Binding-site contacts:
Ligand atom CE3 contacts residue PHE227 of chain 1.D at 3.8 Å (hydrophobic).
Ligand atom CZ3 contacts residue ARG233 of chain 1.C at 4.0 Å.
Ligand atom CH2 contacts residue TYR237 of chain 1.C at 3.1 Å (hydrophobic).
Ligand atom N contacts residue PHE271 of chain 1.D at 4.1 Å.
Ligand atom CZ3 contacts residue TYR237 of chain 1.C at 3.6 Å (hydrophobic).
Ligand atom CD1 contacts residue PHE271 of chain 1.D at 3.4 Å (hydrophobic).
Ligand atom O contacts residue SER69 of chain 1.C at 2.9 Å (h-bond).
Ligand atom CZ3 contacts residue GLU231 of chain 1.D at 3.4 Å.
Ligand atom CB contacts residue PHE271 of chain 1.D at 3.9 Å (hydrophobic).
Ligand atom N contacts residue GLU118 of chain 1.C at 3.8 Å.
Ligand atom CD1 contacts residue GLU118 of chain 1.C at 3.7 Å.
Ligand atom OXT contacts residue TYR74 of chain 1.C at 2.7 Å (h-bond).
Ligand atom O contacts residue VAL68 of chain 1.C at 2.7 Å (h-bond).
Ligand atom CA contacts residue TYR74 of chain 1.C at 3.5 Å (hydrophobic).
Ligand atom CZ2 contacts residue THR267 of chain 1.D at 4.1 Å.
Ligand atom OXT contacts residue ALA66 of chain 1.C at 3.4 Å.
Ligand atom O contacts residue ALA66 of chain 1.C at 3.4 Å.
Ligand atom CB contacts residue TYR74 of chain 1.C at 4.0 Å (hydrophobic).
Ligand atom CD2 contacts residue PHE271 of chain 1.D at 3.6 Å (hydrophobic).
Ligand atom CG contacts residue PHE271 of chain 1.D at 3.3 Å (hydrophobic).
Ligand atom C contacts residue ALA66 of chain 1.C at 3.6 Å (hydrophobic).
Ligand atom CA contacts residue SER69 of chain 1.C at 3.9 Å.
Ligand atom C contacts residue LEU67 of chain 1.C at 3.5 Å (hydrophobic).
Ligand atom O contacts residue LEU67 of chain 1.C at 3.1 Å (h-bond).
Ligand atom CZ2 contacts residue PHE271 of chain 1.D at 3.8 Å (hydrophobic).
Ligand atom CE3 contacts residue ARG233 of chain 1.C at 3.8 Å.
Ligand atom CE2 contacts residue PHE271 of chain 1.D at 3.4 Å (hydrophobic).
Ligand atom C contacts residue TYR74 of chain 1.C at 3.5 Å (hydrophobic).
Ligand atom CB contacts residue PHE227 of chain 1.D at 3.7 Å (hydrophobic).
Ligand atom C contacts residue VAL68 of chain 1.C at 3.7 Å (hydrophobic).
Ligand atom OXT contacts residue LEU67 of chain 1.C at 3.0 Å (h-bond).
Ligand atom OXT contacts residue PHE227 of chain 1.D at 3.8 Å.
Ligand atom NE1 contacts residue GLU118 of chain 1.C at 3.6 Å.
Ligand atom C contacts residue SER69 of chain 1.C at 4.1 Å.
Ligand atom NE1 contacts residue PHE271 of chain 1.D at 3.4 Å.
Ligand atom OXT contacts residue VAL68 of chain 1.C at 4.0 Å.
Ligand atom CE2 contacts residue LEU106 of chain 1.C at 4.0 Å (hydrophobic).
Ligand atom CE3 contacts residue PHE271 of chain 1.D at 4.1 Å (hydrophobic).
Ligand atom NE1 contacts residue LEU106 of chain 1.C at 3.8 Å.
Ligand atom N contacts residue SER69 of chain 1.C at 2.6 Å (h-bond).

Sequence of chain 1.C:
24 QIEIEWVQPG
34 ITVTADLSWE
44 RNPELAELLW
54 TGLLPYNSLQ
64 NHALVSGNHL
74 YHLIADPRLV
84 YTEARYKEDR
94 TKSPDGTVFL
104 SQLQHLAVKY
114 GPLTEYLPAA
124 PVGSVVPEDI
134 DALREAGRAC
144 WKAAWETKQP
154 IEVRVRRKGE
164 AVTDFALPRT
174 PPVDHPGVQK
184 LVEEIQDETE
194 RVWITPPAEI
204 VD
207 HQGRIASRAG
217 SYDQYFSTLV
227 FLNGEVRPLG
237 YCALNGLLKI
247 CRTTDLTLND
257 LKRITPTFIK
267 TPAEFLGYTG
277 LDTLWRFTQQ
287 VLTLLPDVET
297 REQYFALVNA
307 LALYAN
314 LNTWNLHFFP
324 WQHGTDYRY

This protein binds this small molecule.
Small molecule (SMILES): N[C@@H](Cc1c[nH]c2ccccc12)C(=O)O

Sequence of chain 1.D:
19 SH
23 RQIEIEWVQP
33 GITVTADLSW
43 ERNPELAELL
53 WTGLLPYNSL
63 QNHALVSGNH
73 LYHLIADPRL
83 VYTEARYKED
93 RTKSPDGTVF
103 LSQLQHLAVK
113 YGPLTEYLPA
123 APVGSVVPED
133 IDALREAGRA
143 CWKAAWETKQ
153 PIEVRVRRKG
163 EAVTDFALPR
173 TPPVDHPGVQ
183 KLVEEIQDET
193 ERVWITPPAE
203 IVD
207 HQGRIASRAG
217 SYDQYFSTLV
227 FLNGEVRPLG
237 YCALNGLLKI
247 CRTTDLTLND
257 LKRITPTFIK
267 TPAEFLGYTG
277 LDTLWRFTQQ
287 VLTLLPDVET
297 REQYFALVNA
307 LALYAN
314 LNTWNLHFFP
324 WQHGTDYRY